Binding-site contacts:
Ligand atom N contacts residue TYR104 of chain 1.A at 3.8 Å.
Ligand atom C2 contacts residue PHE50 of chain 1.A at 4.2 Å (hydrophobic).
Ligand atom C3 contacts residue ILE112 of chain 1.A at 3.9 Å (hydrophobic).
Ligand atom C2 contacts residue ILE112 of chain 1.A at 3.8 Å (hydrophobic).
Ligand atom C3 contacts residue TYR104 of chain 1.A at 3.7 Å (hydrophobic).
Ligand atom BR contacts residue ILE112 of chain 1.A at 4.3 Å.
Ligand atom C5 contacts residue ILE112 of chain 1.A at 3.9 Å (hydrophobic).
Ligand atom C3 contacts residue TYR59 of chain 1.A at 3.6 Å (hydrophobic).
Ligand atom BR contacts residue THR105 of chain 1.A at 3.7 Å.
Ligand atom C6 contacts residue THR105 of chain 1.A at 4.3 Å.
Ligand atom C4 contacts residue TYR59 of chain 1.A at 3.8 Å (hydrophobic).
Ligand atom C6 contacts residue ILE112 of chain 1.A at 3.6 Å (hydrophobic).
Ligand atom BR contacts residue SER110 of chain 1.A at 3.6 Å.
Ligand atom O1 contacts residue PRO49 of chain 1.A at 3.6 Å.
Ligand atom O contacts residue PHE50 of chain 1.A at 4.4 Å.
Ligand atom O1 contacts residue ILE112 of chain 1.A at 3.4 Å.
Ligand atom O contacts residue ILE112 of chain 1.A at 3.9 Å.
Ligand atom C1 contacts residue TYR62 of chain 1.A at 4.3 Å (hydrophobic).
Ligand atom N contacts residue ILE112 of chain 1.A at 4.0 Å.
Ligand atom C5 contacts residue TYR104 of chain 1.A at 3.9 Å (hydrophobic).
Ligand atom C6 contacts residue SER101 of chain 1.A at 4.0 Å.
Ligand atom C contacts residue TYR104 of chain 1.A at 3.9 Å (hydrophobic).
Ligand atom O contacts residue SER101 of chain 1.A at 3.2 Å (h-bond).
Ligand atom BR contacts residue PRO106 of chain 1.A at 3.5 Å.
Ligand atom C contacts residue SER101 of chain 1.A at 3.9 Å.
Ligand atom C contacts residue ILE112 of chain 1.A at 3.6 Å (hydrophobic).
Ligand atom C4 contacts residue ILE112 of chain 1.A at 3.7 Å (hydrophobic).
Ligand atom C4 contacts residue TYR104 of chain 1.A at 3.8 Å (hydrophobic).
Ligand atom C1 contacts residue VAL54 of chain 1.A at 3.4 Å (hydrophobic).
Ligand atom C2 contacts residue VAL54 of chain 1.A at 3.7 Å (hydrophobic).
Ligand atom C6 contacts residue TYR104 of chain 1.A at 3.9 Å (hydrophobic).
Ligand atom O contacts residue TYR104 of chain 1.A at 4.4 Å.
Ligand atom C2 contacts residue PRO49 of chain 1.A at 3.6 Å (hydrophobic).

This small molecule binds to this protein.
Small molecule (SMILES): O=c1cc(Br)ccn1CCO

Sequence of chain 1.A:
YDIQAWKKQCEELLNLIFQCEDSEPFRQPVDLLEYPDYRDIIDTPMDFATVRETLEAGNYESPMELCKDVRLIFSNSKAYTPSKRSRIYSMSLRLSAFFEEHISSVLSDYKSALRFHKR